Sequence of chain 3.B:
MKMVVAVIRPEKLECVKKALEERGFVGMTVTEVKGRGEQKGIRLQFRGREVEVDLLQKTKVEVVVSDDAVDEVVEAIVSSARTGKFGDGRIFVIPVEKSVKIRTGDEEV

This small molecule binds to this protein.
Small molecule (SMILES): O=C(O)CCC(=O)C(=O)O

Binding-site contacts:
Ligand atom O4 contacts residue GLY87 of chain 3.B at 3.9 Å.
Ligand atom C1 contacts residue GLY41 of chain 3.B at 3.7 Å.
Ligand atom C5 contacts residue GLY87 of chain 3.B at 3.6 Å.
Ligand atom C4 contacts residue PHE86 of chain 3.B at 3.8 Å (hydrophobic).
Ligand atom O1 contacts residue ARG36 of chain 3.B at 3.5 Å.
Ligand atom C5 contacts residue PHE86 of chain 3.B at 3.9 Å (hydrophobic).
Ligand atom C3 contacts residue LEU56 of chain 3.B at 4.0 Å (hydrophobic).
Ligand atom O2 contacts residue MG1 of chain 3.G at 2.1 Å.
Ligand atom C1 contacts residue MG1 of chain 3.G at 2.9 Å.
Ligand atom C2 contacts residue MG1 of chain 3.G at 2.9 Å.
Ligand atom C2 contacts residue GLN39 of chain 3.B at 3.3 Å.
Ligand atom C2 contacts residue ATP1 of chain 3.I at 3.4 Å.
Ligand atom C1 contacts residue GLN39 of chain 3.B at 3.4 Å.
Ligand atom O2 contacts residue ATP1 of chain 3.I at 2.9 Å (h-bond).
Ligand atom O2 contacts residue GLN39 of chain 3.B at 2.8 Å (h-bond).
Ligand atom C3 contacts residue GLY41 of chain 3.B at 3.6 Å.
Ligand atom C5 contacts residue LYS58 of chain 3.B at 3.5 Å.
Ligand atom O5 contacts residue MG1 of chain 3.G at 2.2 Å.
Ligand atom O5 contacts residue GLY87 of chain 3.B at 3.0 Å (h-bond).
Ligand atom O5 contacts residue ATP1 of chain 3.I at 2.9 Å (h-bond).
Ligand atom O1 contacts residue LYS40 of chain 3.B at 3.5 Å (salt-bridge).
Ligand atom O3 contacts residue GLY87 of chain 3.B at 3.5 Å.
Ligand atom O2 contacts residue GLU38 of chain 3.B at 3.1 Å (salt-bridge).
Ligand atom O4 contacts residue PHE86 of chain 3.B at 3.8 Å.
Ligand atom O3 contacts residue LEU56 of chain 3.B at 3.9 Å.
Ligand atom O4 contacts residue ARG9 of chain 3.B at 3.5 Å (salt-bridge).
Ligand atom O2 contacts residue LYS40 of chain 3.B at 4.0 Å.
Ligand atom O1 contacts residue GLN39 of chain 3.B at 4.0 Å.
Ligand atom C1 contacts residue GLY37 of chain 3.B at 3.2 Å.
Ligand atom O2 contacts residue GLY37 of chain 3.B at 2.8 Å.
Ligand atom O5 contacts residue PHE86 of chain 3.B at 3.4 Å.
Ligand atom O5 contacts residue GLN39 of chain 3.B at 2.8 Å (h-bond).
Ligand atom C3 contacts residue ILE42 of chain 3.B at 4.0 Å (hydrophobic).
Ligand atom C1 contacts residue LYS40 of chain 3.B at 4.0 Å.
Ligand atom O1 contacts residue GLY41 of chain 3.B at 2.7 Å (h-bond).
Ligand atom O1 contacts residue GLY37 of chain 3.B at 2.9 Å (h-bond).
Ligand atom O4 contacts residue LYS58 of chain 3.B at 3.3 Å (salt-bridge).
Ligand atom C4 contacts residue ILE42 of chain 3.B at 3.6 Å (hydrophobic).
Ligand atom C1 contacts residue ATP1 of chain 3.I at 3.4 Å.
Ligand atom O3 contacts residue LYS58 of chain 3.B at 2.9 Å (salt-bridge).